Sequence of chain 1.A:
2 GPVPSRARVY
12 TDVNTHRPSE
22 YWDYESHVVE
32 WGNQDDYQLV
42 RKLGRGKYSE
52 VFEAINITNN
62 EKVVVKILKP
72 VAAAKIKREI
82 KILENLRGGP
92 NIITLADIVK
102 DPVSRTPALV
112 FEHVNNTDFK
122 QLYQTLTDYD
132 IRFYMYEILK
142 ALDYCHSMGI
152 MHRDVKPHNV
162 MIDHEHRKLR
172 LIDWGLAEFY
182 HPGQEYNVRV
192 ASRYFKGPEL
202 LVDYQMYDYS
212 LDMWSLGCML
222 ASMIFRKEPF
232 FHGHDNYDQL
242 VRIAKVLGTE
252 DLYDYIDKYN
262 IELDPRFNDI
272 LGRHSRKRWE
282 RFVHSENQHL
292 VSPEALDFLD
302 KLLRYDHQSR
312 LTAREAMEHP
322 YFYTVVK

Binding-site contacts:
Ligand atom BR1 contacts residue TYR135 of chain 1.A at 3.9 Å.
Ligand atom BR1 contacts residue H4N1 of chain 1.F at 3.8 Å.
Ligand atom C8 contacts residue LEU127 of chain 1.A at 3.6 Å (hydrophobic).
Ligand atom N1 contacts residue PHE120 of chain 1.A at 3.8 Å.
Ligand atom C5 contacts residue ILE163 of chain 1.A at 4.3 Å (hydrophobic).
Ligand atom C2 contacts residue MET220 of chain 1.A at 3.7 Å (hydrophobic).
Ligand atom C7 contacts residue H4N1 of chain 1.F at 3.4 Å.
Ligand atom C6 contacts residue H4N1 of chain 1.F at 3.7 Å.
Ligand atom C5 contacts residue H4N1 of chain 1.F at 3.9 Å.
Ligand atom C3 contacts residue H4N1 of chain 1.F at 4.0 Å.
Ligand atom N1 contacts residue VAL161 of chain 1.A at 3.2 Å (h-bond).
Ligand atom C6 contacts residue LEU123 of chain 1.A at 3.7 Å (hydrophobic).
Ligand atom C1 contacts residue ILE163 of chain 1.A at 4.1 Å (hydrophobic).
Ligand atom C1 contacts residue H4N1 of chain 1.F at 3.4 Å.
Ligand atom C5 contacts residue LEU123 of chain 1.A at 4.0 Å (hydrophobic).
Ligand atom C7 contacts residue ILE163 of chain 1.A at 3.6 Å (hydrophobic).
Ligand atom BR1 contacts residue MET136 of chain 1.A at 4.1 Å.
Ligand atom C3 contacts residue ILE163 of chain 1.A at 4.2 Å (hydrophobic).
Ligand atom C5 contacts residue PHE120 of chain 1.A at 3.4 Å (hydrophobic).
Ligand atom N1 contacts residue H4N1 of chain 1.F at 4.0 Å.
Ligand atom N1 contacts residue ILE163 of chain 1.A at 4.2 Å.
Ligand atom C2 contacts residue ILE139 of chain 1.A at 3.4 Å (hydrophobic).
Ligand atom C2 contacts residue H4N1 of chain 1.F at 3.5 Å.
Ligand atom BR1 contacts residue ILE132 of chain 1.A at 3.9 Å.
Ligand atom C2 contacts residue VAL161 of chain 1.A at 4.2 Å (hydrophobic).
Ligand atom C8 contacts residue MET224 of chain 1.A at 3.9 Å (hydrophobic).
Ligand atom C3 contacts residue ILE139 of chain 1.A at 3.8 Å (hydrophobic).
Ligand atom C8 contacts residue ILE163 of chain 1.A at 3.8 Å (hydrophobic).
Ligand atom N1 contacts residue PRO158 of chain 1.A at 3.3 Å (h-bond).
Ligand atom C5 contacts residue VAL161 of chain 1.A at 3.8 Å (hydrophobic).
Ligand atom C3 contacts residue VAL161 of chain 1.A at 3.4 Å (hydrophobic).
Ligand atom C8 contacts residue H4N1 of chain 1.F at 3.8 Å.
Ligand atom C3 contacts residue MET220 of chain 1.A at 3.5 Å (hydrophobic).
Ligand atom C1 contacts residue TYR135 of chain 1.A at 4.4 Å (hydrophobic).
Ligand atom C6 contacts residue ILE163 of chain 1.A at 4.0 Å (hydrophobic).
Ligand atom C4 contacts residue H4N1 of chain 1.F at 3.7 Å.
Ligand atom C2 contacts residue ILE163 of chain 1.A at 4.3 Å (hydrophobic).
Ligand atom C5 contacts residue PRO158 of chain 1.A at 4.0 Å (hydrophobic).
Ligand atom C4 contacts residue ILE163 of chain 1.A at 3.8 Å (hydrophobic).
Ligand atom C4 contacts residue VAL161 of chain 1.A at 4.0 Å (hydrophobic).

A small-molecule ligand and the protein it binds are described below.
Small molecule (SMILES): Brc1ccc2[nH]ccc2c1